Sequence of chain 1.C:
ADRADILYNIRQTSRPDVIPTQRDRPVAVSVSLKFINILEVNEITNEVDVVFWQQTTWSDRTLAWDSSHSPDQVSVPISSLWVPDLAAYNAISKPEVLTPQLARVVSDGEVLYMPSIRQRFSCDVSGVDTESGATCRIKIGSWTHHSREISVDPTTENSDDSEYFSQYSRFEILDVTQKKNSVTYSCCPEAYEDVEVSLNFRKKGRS

This small molecule binds to this protein.
Small molecule (SMILES): CN/C(=N\[N+](=O)[O-])NCc1cnc(Cl)s1

Binding-site contacts:
Ligand atom CL contacts residue THR148 of chain 1.C at 4.3 Å.
Ligand atom C3 contacts residue SER146 of chain 1.C at 4.2 Å.
Ligand atom N2 contacts residue TYR189 of chain 1.C at 3.6 Å.
Ligand atom C5 contacts residue TRP147 of chain 1.C at 3.2 Å (hydrophobic).
Ligand atom N5 contacts residue TRP57 of chain 1.D at 3.9 Å.
Ligand atom N4 contacts residue TRP147 of chain 1.C at 3.5 Å (h-bond).
Ligand atom C contacts residue TYR189 of chain 1.C at 3.5 Å (hydrophobic).
Ligand atom O2 contacts residue TRP57 of chain 1.D at 3.0 Å.
Ligand atom C1 contacts residue TRP147 of chain 1.C at 3.5 Å (hydrophobic).
Ligand atom C contacts residue TRP147 of chain 1.C at 4.0 Å (hydrophobic).
Ligand atom N1 contacts residue TYR189 of chain 1.C at 3.1 Å.
Ligand atom N5 contacts residue MET118 of chain 1.D at 3.8 Å.
Ligand atom O2 contacts residue TYR189 of chain 1.C at 3.1 Å.
Ligand atom C3 contacts residue TRP147 of chain 1.C at 3.3 Å (hydrophobic).
Ligand atom C4 contacts residue MET118 of chain 1.D at 4.0 Å (hydrophobic).
Ligand atom C5 contacts residue THR148 of chain 1.C at 4.1 Å.
Ligand atom O1 contacts residue MET118 of chain 1.D at 3.5 Å (h-bond).
Ligand atom N contacts residue TYR196 of chain 1.C at 3.7 Å.
Ligand atom CL contacts residue MET118 of chain 1.D at 3.7 Å.
Ligand atom N2 contacts residue MET118 of chain 1.D at 4.0 Å.
Ligand atom O1 contacts residue TYR189 of chain 1.C at 3.6 Å.
Ligand atom CL contacts residue LEU106 of chain 1.D at 3.8 Å.
Ligand atom N5 contacts residue TYR189 of chain 1.C at 3.3 Å.
Ligand atom C contacts residue TYR196 of chain 1.C at 4.2 Å (hydrophobic).
Ligand atom CL contacts residue LEU116 of chain 1.D at 2.7 Å.
Ligand atom C4 contacts residue THR148 of chain 1.C at 3.8 Å.
Ligand atom N1 contacts residue TRP147 of chain 1.C at 4.0 Å.
Ligand atom C4 contacts residue LEU116 of chain 1.D at 4.2 Å (hydrophobic).
Ligand atom N contacts residue TRP147 of chain 1.C at 3.0 Å (h-bond).
Ligand atom C2 contacts residue TRP147 of chain 1.C at 3.5 Å (hydrophobic).
Ligand atom N4 contacts residue MET118 of chain 1.D at 3.9 Å.
Ligand atom C1 contacts residue TYR196 of chain 1.C at 3.3 Å (hydrophobic).
Ligand atom CL contacts residue TYR117 of chain 1.D at 3.6 Å.
Ligand atom N2 contacts residue CYS191 of chain 1.C at 3.7 Å.
Ligand atom CL contacts residue ALA107 of chain 1.D at 3.8 Å.
Ligand atom N4 contacts residue THR148 of chain 1.C at 3.6 Å.
Ligand atom C3 contacts residue TYR189 of chain 1.C at 3.6 Å (hydrophobic).
Ligand atom N5 contacts residue CYS191 of chain 1.C at 3.9 Å.
Ligand atom CL contacts residue ARG108 of chain 1.D at 3.7 Å.
Ligand atom O1 contacts residue CYS191 of chain 1.C at 3.3 Å (h-bond).

Sequence of chain 1.D:
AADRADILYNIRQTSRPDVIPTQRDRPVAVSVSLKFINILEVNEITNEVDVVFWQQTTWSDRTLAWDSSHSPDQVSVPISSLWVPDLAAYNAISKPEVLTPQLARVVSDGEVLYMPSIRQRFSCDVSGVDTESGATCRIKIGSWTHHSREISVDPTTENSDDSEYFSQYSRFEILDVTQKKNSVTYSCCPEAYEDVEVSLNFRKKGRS